Sequence of chain 1.C:
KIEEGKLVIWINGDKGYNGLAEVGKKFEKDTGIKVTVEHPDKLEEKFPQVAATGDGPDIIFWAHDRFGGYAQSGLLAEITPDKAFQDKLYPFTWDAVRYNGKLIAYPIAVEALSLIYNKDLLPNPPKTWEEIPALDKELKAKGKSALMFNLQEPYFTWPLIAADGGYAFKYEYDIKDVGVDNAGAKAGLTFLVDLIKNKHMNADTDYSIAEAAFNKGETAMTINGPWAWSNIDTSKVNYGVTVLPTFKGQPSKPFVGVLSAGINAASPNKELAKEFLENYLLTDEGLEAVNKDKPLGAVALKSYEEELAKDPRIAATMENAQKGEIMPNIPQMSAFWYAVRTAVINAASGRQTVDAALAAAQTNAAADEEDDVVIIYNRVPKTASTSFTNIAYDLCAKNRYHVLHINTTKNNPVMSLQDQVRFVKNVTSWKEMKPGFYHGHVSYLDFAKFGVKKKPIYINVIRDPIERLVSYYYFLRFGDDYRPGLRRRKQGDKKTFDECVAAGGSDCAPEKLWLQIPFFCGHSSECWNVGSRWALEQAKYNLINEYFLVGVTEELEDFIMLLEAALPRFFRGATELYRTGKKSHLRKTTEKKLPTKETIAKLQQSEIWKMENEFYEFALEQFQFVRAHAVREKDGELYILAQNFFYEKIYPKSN

This small molecule binds to this protein.
Small molecule (SMILES): CC(=O)N[C@H]1[C@@H](O[C@H]2[C@H](O)[C@@H](O)[C@H](O[C@H]3[C@H](O)[C@@H](NS(=O)(=O)O)[C@@H](O[C@H]4[C@H](O)[C@@H](O)[C@H](O[C@H]5[C@H](O)[C@@H](NS(=O)(=O)O)[C@@H](O[C@H]6[C@H](O)[C@@H](O)CO[C@@H]6C(=O)O)O[C@@H]5CO)O[C@H]4C(=O)O)O[C@@H]3CO)O[C@@H]2C(=O)O)O[C@H](CO)[C@@H](O[C@@H]2O[C@H](C(=O)O)[C@@H](O)[C@H](O)[C@H]2O)[C@@H]1O

Sequence of chain 1.B:
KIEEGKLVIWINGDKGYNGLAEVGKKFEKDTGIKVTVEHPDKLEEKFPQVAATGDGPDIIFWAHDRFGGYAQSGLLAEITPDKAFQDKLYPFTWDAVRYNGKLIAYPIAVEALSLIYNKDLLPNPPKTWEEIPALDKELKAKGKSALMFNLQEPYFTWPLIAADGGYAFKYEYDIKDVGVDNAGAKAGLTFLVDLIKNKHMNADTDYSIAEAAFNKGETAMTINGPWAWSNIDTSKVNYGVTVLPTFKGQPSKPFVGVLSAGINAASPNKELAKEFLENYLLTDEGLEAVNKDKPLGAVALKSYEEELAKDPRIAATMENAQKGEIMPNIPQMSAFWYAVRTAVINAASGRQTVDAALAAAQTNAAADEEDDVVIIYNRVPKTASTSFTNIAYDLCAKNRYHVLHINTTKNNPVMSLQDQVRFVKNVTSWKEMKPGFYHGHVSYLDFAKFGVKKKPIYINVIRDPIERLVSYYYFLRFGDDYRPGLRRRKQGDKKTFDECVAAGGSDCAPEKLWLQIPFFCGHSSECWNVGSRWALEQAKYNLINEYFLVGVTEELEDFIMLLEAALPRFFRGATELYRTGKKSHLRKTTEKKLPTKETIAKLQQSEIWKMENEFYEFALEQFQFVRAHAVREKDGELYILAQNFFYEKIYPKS

Binding-site contacts:
Ligand atom S1 contacts residue ARG382 of chain 1.B at 3.6 Å (salt-bridge).
Ligand atom C6 contacts residue TYR475 of chain 1.B at 3.2 Å (hydrophobic).
Ligand atom O6A contacts residue ARG491 of chain 1.B at 3.0 Å (salt-bridge).
Ligand atom O6A contacts residue TYR475 of chain 1.B at 3.1 Å (h-bond).
Ligand atom O3S contacts residue ASN393 of chain 1.B at 3.4 Å (h-bond).
Ligand atom O2S contacts residue ARG382 of chain 1.B at 2.4 Å (salt-bridge).
Ligand atom O6 contacts residue GLU651 of chain 1.C at 3.2 Å (salt-bridge).
Ligand atom O2S contacts residue ARG492 of chain 1.B at 2.9 Å (salt-bridge).
Ligand atom O1S contacts residue LYS652 of chain 1.C at 3.2 Å (salt-bridge).
Ligand atom O5 contacts residue HIS408 of chain 1.B at 3.5 Å.
Ligand atom O6A contacts residue ARG486 of chain 1.B at 3.5 Å (salt-bridge).
Ligand atom O4 contacts residue ARG486 of chain 1.B at 3.4 Å (salt-bridge).
Ligand atom O6B contacts residue TYR654 of chain 1.C at 3.1 Å (h-bond).
Ligand atom C5 contacts residue NPO1 of chain 1.T at 3.6 Å.
Ligand atom O1S contacts residue TYR396 of chain 1.B at 3.6 Å.
Ligand atom C6 contacts residue GLU651 of chain 1.C at 3.2 Å.
Ligand atom O6B contacts residue ARG486 of chain 1.B at 3.0 Å (salt-bridge).
Ligand atom O2 contacts residue HIS444 of chain 1.B at 3.0 Å (h-bond).
Ligand atom O4 contacts residue ARG590 of chain 1.B at 3.6 Å (salt-bridge).
Ligand atom O6B contacts residue TYR475 of chain 1.B at 2.5 Å (h-bond).
Ligand atom O6A contacts residue LYS656 of chain 1.C at 3.6 Å.
Ligand atom O2 contacts residue TYR654 of chain 1.C at 3.4 Å (h-bond).
Ligand atom C6 contacts residue ARG486 of chain 1.B at 3.2 Å.
Ligand atom O6B contacts residue ARG590 of chain 1.B at 2.8 Å (salt-bridge).
Ligand atom O2 contacts residue NPO1 of chain 1.T at 2.8 Å (h-bond).
Ligand atom C2 contacts residue HIS444 of chain 1.B at 3.5 Å.
Ligand atom O6A contacts residue LEU489 of chain 1.B at 3.5 Å.
Ligand atom O5 contacts residue ARG492 of chain 1.B at 3.3 Å (salt-bridge).
Ligand atom O3 contacts residue ARG491 of chain 1.B at 3.2 Å (salt-bridge).
Ligand atom O6A contacts residue ARG492 of chain 1.B at 2.9 Å (salt-bridge).
Ligand atom O3S contacts residue THR389 of chain 1.B at 3.3 Å.
Ligand atom N2 contacts residue LYS652 of chain 1.C at 3.6 Å (salt-bridge).
Ligand atom C2 contacts residue NPO1 of chain 1.T at 2.4 Å.
Ligand atom O5 contacts residue NPO1 of chain 1.T at 2.4 Å (h-bond).
Ligand atom O1S contacts residue ARG491 of chain 1.B at 3.1 Å (salt-bridge).
Ligand atom O3 contacts residue LYS652 of chain 1.C at 3.2 Å (salt-bridge).
Ligand atom C1 contacts residue NPO1 of chain 1.T at 1.4 Å.
Ligand atom O3 contacts residue ARG382 of chain 1.B at 3.1 Å (salt-bridge).
Ligand atom O2 contacts residue LYS413 of chain 1.B at 3.5 Å.
Ligand atom O6 contacts residue PRO384 of chain 1.B at 3.6 Å.